Binding-site contacts:
Ligand atom C5 contacts residue PHE176 of chain 1.A at 4.2 Å (hydrophobic).
Ligand atom C1 contacts residue TYR225 of chain 1.A at 3.6 Å (hydrophobic).
Ligand atom O33 contacts residue GLU221 of chain 1.A at 4.1 Å.
Ligand atom C4 contacts residue PHE169 of chain 1.A at 3.7 Å (hydrophobic).
Ligand atom C8 contacts residue ILE226 of chain 1.A at 4.2 Å (hydrophobic).
Ligand atom C3 contacts residue PHE176 of chain 1.A at 4.1 Å (hydrophobic).
Ligand atom C19 contacts residue TYR225 of chain 1.A at 3.9 Å (hydrophobic).
Ligand atom C5 contacts residue PHE169 of chain 1.A at 4.0 Å (hydrophobic).
Ligand atom C4 contacts residue TYR225 of chain 1.A at 3.5 Å (hydrophobic).
Ligand atom C3 contacts residue TYR225 of chain 1.A at 4.2 Å (hydrophobic).
Ligand atom C10 contacts residue PHE165 of chain 1.A at 4.2 Å (hydrophobic).
Ligand atom O12 contacts residue GLU175 of chain 1.A at 4.2 Å.
Ligand atom C7 contacts residue MET179 of chain 1.A at 3.8 Å (hydrophobic).
Ligand atom C4 contacts residue MET179 of chain 1.A at 4.2 Å (hydrophobic).
Ligand atom C1 contacts residue GLU175 of chain 1.A at 3.7 Å.
Ligand atom O14 contacts residue MET179 of chain 1.A at 3.9 Å.
Ligand atom O20 contacts residue HIS228 of chain 1.A at 3.9 Å.
Ligand atom C8 contacts residue TYR225 of chain 1.A at 3.8 Å (hydrophobic).
Ligand atom C7 contacts residue TYR225 of chain 1.A at 3.4 Å (hydrophobic).
Ligand atom C2 contacts residue TYR225 of chain 1.A at 3.5 Å (hydrophobic).
Ligand atom C8 contacts residue ILE222 of chain 1.A at 4.0 Å (hydrophobic).
Ligand atom C6 contacts residue TYR225 of chain 1.A at 3.8 Å (hydrophobic).
Ligand atom C9 contacts residue PHE277 of chain 1.A at 3.5 Å (hydrophobic).
Ligand atom C6 contacts residue PHE165 of chain 1.A at 4.3 Å (hydrophobic).
Ligand atom O12 contacts residue TYR225 of chain 1.A at 3.8 Å.
Ligand atom C10 contacts residue CYS161 of chain 1.A at 3.7 Å (hydrophobic).
Ligand atom C11 contacts residue CYS161 of chain 1.A at 3.7 Å (hydrophobic).
Ligand atom C6 contacts residue PHE169 of chain 1.A at 4.1 Å (hydrophobic).
Ligand atom C3 contacts residue GLU175 of chain 1.A at 3.6 Å.
Ligand atom C5 contacts residue MET179 of chain 1.A at 3.6 Å (hydrophobic).
Ligand atom O14 contacts residue TYR225 of chain 1.A at 3.8 Å.
Ligand atom C10 contacts residue PHE277 of chain 1.A at 3.3 Å (hydrophobic).
Ligand atom C3 contacts residue PHE169 of chain 1.A at 3.9 Å (hydrophobic).
Ligand atom C8 contacts residue PHE165 of chain 1.A at 4.2 Å (hydrophobic).
Ligand atom C19 contacts residue ALA224 of chain 1.A at 4.1 Å (hydrophobic).
Ligand atom C2 contacts residue GLU175 of chain 1.A at 3.9 Å.
Ligand atom C9 contacts residue PHE183 of chain 1.A at 4.0 Å (hydrophobic).
Ligand atom O22 contacts residue GLU175 of chain 1.A at 4.0 Å.
Ligand atom C11 contacts residue PHE169 of chain 1.A at 4.0 Å (hydrophobic).
Ligand atom C1 contacts residue MET179 of chain 1.A at 4.0 Å (hydrophobic).

A small-molecule ligand and the protein it binds are described below.
Small molecule (SMILES): OC[C@H]1O[C@H](O[C@H]2[C@H](O)[C@@H](O)[C@H](OCCCCCC3CCCCC3)O[C@@H]2CO)[C@H](O)[C@@H](O)[C@@H]1O

Sequence of chain 1.A:
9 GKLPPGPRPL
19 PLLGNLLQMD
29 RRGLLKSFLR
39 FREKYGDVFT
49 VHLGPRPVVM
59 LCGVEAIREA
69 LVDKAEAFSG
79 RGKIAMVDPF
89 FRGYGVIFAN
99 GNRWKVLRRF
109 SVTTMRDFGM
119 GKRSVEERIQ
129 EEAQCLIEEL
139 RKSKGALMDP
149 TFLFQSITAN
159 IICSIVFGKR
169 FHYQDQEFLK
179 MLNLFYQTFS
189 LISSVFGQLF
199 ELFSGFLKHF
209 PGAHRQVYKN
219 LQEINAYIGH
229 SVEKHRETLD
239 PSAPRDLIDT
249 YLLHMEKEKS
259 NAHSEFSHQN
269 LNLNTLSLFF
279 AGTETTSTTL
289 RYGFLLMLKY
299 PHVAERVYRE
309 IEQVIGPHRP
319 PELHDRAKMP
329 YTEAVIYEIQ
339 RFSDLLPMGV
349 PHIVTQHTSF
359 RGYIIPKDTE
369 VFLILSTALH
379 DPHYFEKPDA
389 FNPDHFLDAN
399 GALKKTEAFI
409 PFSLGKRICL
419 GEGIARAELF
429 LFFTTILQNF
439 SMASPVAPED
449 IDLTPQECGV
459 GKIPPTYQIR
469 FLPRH